Binding-site contacts:
Ligand atom O contacts residue ASN293 of chain 2.A at 3.0 Å (h-bond).
Ligand atom CG contacts residue LEU467 of chain 2.A at 3.8 Å (hydrophobic).
Ligand atom C contacts residue LYS107 of chain 2.A at 3.3 Å.
Ligand atom O contacts residue ILE103 of chain 2.A at 4.1 Å.
Ligand atom N contacts residue ASN293 of chain 2.A at 2.7 Å (h-bond).
Ligand atom CB contacts residue SER469 of chain 2.A at 4.1 Å.
Ligand atom CD contacts residue ASN323 of chain 2.A at 4.2 Å.
Ligand atom OXT contacts residue PHE296 of chain 2.A at 3.4 Å.
Ligand atom CG contacts residue THR322 of chain 2.A at 4.2 Å.
Ligand atom O contacts residue LYS107 of chain 2.A at 2.9 Å (salt-bridge).
Ligand atom C contacts residue ILE103 of chain 2.A at 3.9 Å (hydrophobic).
Ligand atom C contacts residue ASN293 of chain 2.A at 3.8 Å.
Ligand atom N contacts residue PHE296 of chain 2.A at 3.6 Å.
Ligand atom CA contacts residue ASN293 of chain 2.A at 3.6 Å.
Ligand atom CB contacts residue LEU467 of chain 2.A at 4.4 Å (hydrophobic).
Ligand atom NE contacts residue THR322 of chain 2.A at 4.3 Å.
Ligand atom C contacts residue SER469 of chain 2.A at 3.8 Å.
Ligand atom OXT contacts residue ILE103 of chain 2.A at 3.4 Å.
Ligand atom CB contacts residue GLN102 of chain 2.A at 3.9 Å.
Ligand atom CA contacts residue PHE296 of chain 2.A at 3.6 Å (hydrophobic).
Ligand atom CG contacts residue PHE296 of chain 2.A at 4.4 Å (hydrophobic).
Ligand atom NE contacts residue GLN102 of chain 2.A at 4.1 Å.
Ligand atom OXT contacts residue LYS107 of chain 2.A at 2.9 Å (salt-bridge).
Ligand atom CB contacts residue ILE103 of chain 2.A at 3.9 Å (hydrophobic).
Ligand atom CA contacts residue SER469 of chain 2.A at 4.1 Å.
Ligand atom NE contacts residue ASN323 of chain 2.A at 3.5 Å (h-bond).
Ligand atom NE contacts residue LEU467 of chain 2.A at 4.2 Å.
Ligand atom CG contacts residue GLN102 of chain 2.A at 4.3 Å.
Ligand atom OXT contacts residue SER469 of chain 2.A at 2.8 Å (h-bond).
Ligand atom C contacts residue PHE296 of chain 2.A at 3.8 Å (hydrophobic).
Ligand atom CD contacts residue GLN102 of chain 2.A at 4.2 Å.
Ligand atom O contacts residue PHE296 of chain 2.A at 4.4 Å.
Ligand atom CD contacts residue LEU467 of chain 2.A at 3.8 Å (hydrophobic).

This small molecule binds to this protein.
Small molecule (SMILES): NCCC[C@H](N)C(=O)O

Sequence of chain 2.A:
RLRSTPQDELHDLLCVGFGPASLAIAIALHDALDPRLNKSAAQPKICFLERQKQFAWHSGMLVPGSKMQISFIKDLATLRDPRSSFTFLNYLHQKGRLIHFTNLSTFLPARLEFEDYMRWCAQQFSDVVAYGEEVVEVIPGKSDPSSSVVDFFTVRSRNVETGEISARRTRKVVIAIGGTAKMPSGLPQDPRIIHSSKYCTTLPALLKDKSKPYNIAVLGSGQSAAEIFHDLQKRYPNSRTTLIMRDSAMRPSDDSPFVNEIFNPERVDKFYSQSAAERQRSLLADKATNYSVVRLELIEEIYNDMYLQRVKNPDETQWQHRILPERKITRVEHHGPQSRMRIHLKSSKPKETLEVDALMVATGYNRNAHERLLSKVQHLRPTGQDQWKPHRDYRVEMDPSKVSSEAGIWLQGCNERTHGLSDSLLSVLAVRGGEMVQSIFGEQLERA